Binding-site contacts:
Ligand atom N contacts residue ASN231 of chain 2.A at 2.8 Å (h-bond).
Ligand atom O3P contacts residue TYR135 of chain 2.A at 2.6 Å (h-bond).
Ligand atom NH2 contacts residue ARG134 of chain 2.A at 3.7 Å.
Ligand atom P contacts residue TYR135 of chain 2.A at 3.8 Å.
Ligand atom O contacts residue LEU179 of chain 2.A at 3.5 Å.
Ligand atom O contacts residue LYS127 of chain 2.A at 2.9 Å (salt-bridge).
Ligand atom O2P contacts residue ARG134 of chain 2.A at 2.8 Å (salt-bridge).
Ligand atom NZ contacts residue ASP230 of chain 2.A at 2.8 Å (salt-bridge).
Ligand atom O2P contacts residue ARG61 of chain 2.A at 3.0 Å (salt-bridge).
Ligand atom NE contacts residue GLU187 of chain 2.A at 2.6 Å (salt-bridge).
Ligand atom C contacts residue ASN231 of chain 2.A at 3.6 Å.
Ligand atom CZ2 contacts residue ARG65 of chain 2.A at 3.7 Å.
Ligand atom CA contacts residue LEU179 of chain 2.A at 3.8 Å (hydrophobic).
Ligand atom C contacts residue ASN180 of chain 2.A at 3.6 Å.
Ligand atom N contacts residue ASN180 of chain 2.A at 2.9 Å (h-bond).
Ligand atom CH2 contacts residue ARG65 of chain 2.A at 3.7 Å.
Ligand atom CZ contacts residue GLU187 of chain 2.A at 3.6 Å.
Ligand atom O1P contacts residue ARG61 of chain 2.A at 2.8 Å (salt-bridge).
Ligand atom NH2 contacts residue ARG61 of chain 2.A at 3.7 Å.
Ligand atom P contacts residue ARG134 of chain 2.A at 3.8 Å.
Ligand atom O3P contacts residue ARG134 of chain 2.A at 2.8 Å (salt-bridge).
Ligand atom O contacts residue LEU234 of chain 2.A at 3.1 Å.
Ligand atom O contacts residue VAL183 of chain 2.A at 3.4 Å.
Ligand atom CD contacts residue GLU187 of chain 2.A at 3.2 Å.
Ligand atom O contacts residue ASN180 of chain 2.A at 2.8 Å (h-bond).
Ligand atom CA contacts residue ASN180 of chain 2.A at 3.4 Å.
Ligand atom CA contacts residue ASN231 of chain 2.A at 3.5 Å.
Ligand atom O contacts residue ASN231 of chain 2.A at 3.0 Å (h-bond).
Ligand atom CB contacts residue ASN231 of chain 2.A at 3.6 Å.
Ligand atom NH2 contacts residue VAL183 of chain 2.A at 3.7 Å.
Ligand atom CB contacts residue ASN231 of chain 2.A at 3.6 Å.
Ligand atom OXT contacts residue LYS54 of chain 2.A at 3.4 Å.
Ligand atom CB contacts residue ASN180 of chain 2.A at 3.4 Å.
Ligand atom CA contacts residue ASN231 of chain 2.A at 3.7 Å.
Ligand atom CG contacts residue LEU227 of chain 2.A at 3.6 Å (hydrophobic).
Ligand atom CD1 contacts residue LEU227 of chain 2.A at 3.7 Å (hydrophobic).
Ligand atom P contacts residue ARG61 of chain 2.A at 3.7 Å.
Ligand atom CD1 contacts residue ILE224 of chain 2.A at 3.8 Å (hydrophobic).
Ligand atom CG contacts residue ASN231 of chain 2.A at 3.7 Å.
Ligand atom NH2 contacts residue GLU187 of chain 2.A at 3.1 Å (salt-bridge).

The protein below binds the small molecule below.
Small molecule (SMILES): CC(C)C[C@H](NC(=O)[C@H](COP(=O)(O)O)NC(=O)[C@H](CCCC[NH3+])NC(=O)[C@H](CCCNC(N)=[NH2+])NC(=O)[C@H](Cc1c[nH]c2ccccc12)NC(=O)[C@H](CCC(N)=O)NC(=O)[C@@H](N)Cc1c[nH]c2ccccc12)C(=O)O

Sequence of chain 2.A:
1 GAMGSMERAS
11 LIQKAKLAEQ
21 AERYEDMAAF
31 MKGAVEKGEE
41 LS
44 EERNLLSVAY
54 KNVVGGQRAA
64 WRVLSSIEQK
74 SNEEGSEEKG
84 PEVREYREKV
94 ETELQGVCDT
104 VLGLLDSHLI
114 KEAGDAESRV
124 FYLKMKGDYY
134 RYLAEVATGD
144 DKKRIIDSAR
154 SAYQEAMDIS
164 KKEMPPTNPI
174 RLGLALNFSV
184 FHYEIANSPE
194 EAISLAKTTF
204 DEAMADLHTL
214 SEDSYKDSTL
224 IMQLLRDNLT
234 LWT